Sequence of chain 1.C:
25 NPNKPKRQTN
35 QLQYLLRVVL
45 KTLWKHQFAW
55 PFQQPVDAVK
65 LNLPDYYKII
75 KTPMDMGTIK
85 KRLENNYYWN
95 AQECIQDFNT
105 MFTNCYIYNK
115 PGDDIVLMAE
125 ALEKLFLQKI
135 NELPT

Binding-site contacts:
Ligand atom CAC contacts residue TRP54 of chain 1.C at 4.1 Å (hydrophobic).
Ligand atom CAD contacts residue TRP54 of chain 1.C at 4.0 Å (hydrophobic).
Ligand atom CAA contacts residue LEU65 of chain 1.C at 3.8 Å (hydrophobic).
Ligand atom CAU contacts residue ILE119 of chain 1.C at 3.8 Å (hydrophobic).
Ligand atom CAZ contacts residue PRO55 of chain 1.C at 3.8 Å (hydrophobic).
Ligand atom CBC contacts residue PHE56 of chain 1.C at 3.8 Å (hydrophobic).
Ligand atom OAK contacts residue PRO59 of chain 1.C at 3.4 Å (h-bond).
Ligand atom N contacts residue LEU65 of chain 1.C at 3.9 Å.
Ligand atom CBC contacts residue ILE119 of chain 1.C at 3.7 Å (hydrophobic).
Ligand atom CBC contacts residue PRO55 of chain 1.C at 3.8 Å (hydrophobic).
Ligand atom NAY contacts residue ILE119 of chain 1.C at 3.2 Å.
Ligand atom CAI contacts residue LEU65 of chain 1.C at 4.1 Å (hydrophobic).
Ligand atom CAE contacts residue LEU65 of chain 1.C at 3.9 Å (hydrophobic).
Ligand atom OBA contacts residue ASN113 of chain 1.C at 3.1 Å (h-bond).
Ligand atom CAR contacts residue PRO55 of chain 1.C at 3.7 Å (hydrophobic).
Ligand atom CAZ contacts residue ILE119 of chain 1.C at 3.3 Å (hydrophobic).
Ligand atom CAF contacts residue LEU65 of chain 1.C at 3.7 Å (hydrophobic).
Ligand atom OBA contacts residue ILE119 of chain 1.C at 3.9 Å.
Ligand atom CAZ contacts residue VAL60 of chain 1.C at 3.9 Å (hydrophobic).
Ligand atom CAJ contacts residue GLN58 of chain 1.C at 3.8 Å.
Ligand atom O contacts residue LEU67 of chain 1.C at 3.5 Å.
Ligand atom CAS contacts residue LEU65 of chain 1.C at 4.0 Å (hydrophobic).
Ligand atom CAR contacts residue ILE119 of chain 1.C at 3.6 Å (hydrophobic).
Ligand atom CA contacts residue ASN113 of chain 1.C at 3.5 Å.
Ligand atom CAW contacts residue ILE119 of chain 1.C at 4.0 Å (hydrophobic).
Ligand atom CAX contacts residue VAL60 of chain 1.C at 3.9 Å (hydrophobic).
Ligand atom OBA contacts residue CYS109 of chain 1.C at 3.8 Å.
Ligand atom OAK contacts residue VAL60 of chain 1.C at 3.9 Å.
Ligand atom CAB contacts residue LEU65 of chain 1.C at 4.1 Å (hydrophobic).
Ligand atom OAK contacts residue ASP61 of chain 1.C at 3.6 Å (salt-bridge).
Ligand atom CAX contacts residue ILE119 of chain 1.C at 3.6 Å (hydrophobic).
Ligand atom CAX contacts residue ASN113 of chain 1.C at 3.8 Å.
Ligand atom NAY contacts residue VAL60 of chain 1.C at 3.5 Å.
Ligand atom CBH contacts residue LEU67 of chain 1.C at 4.2 Å (hydrophobic).
Ligand atom CAR contacts residue TRP54 of chain 1.C at 4.0 Å (hydrophobic).
Ligand atom C contacts residue LEU67 of chain 1.C at 4.1 Å (hydrophobic).
Ligand atom CBC contacts residue VAL60 of chain 1.C at 3.5 Å (hydrophobic).
Ligand atom CAV contacts residue ILE119 of chain 1.C at 4.0 Å (hydrophobic).
Ligand atom O contacts residue LEU65 of chain 1.C at 3.5 Å.
Ligand atom CAW contacts residue ASN113 of chain 1.C at 3.7 Å.

The small molecule below binds the protein below.
Small molecule (SMILES): Cc1cc(F)cc(C)c1Oc1ccc(C(C)(C)O)cc1-c1cn(C)c(=O)cc1NCC(=O)NC1CC1